Binding-site contacts:
Ligand atom N2 contacts residue ASN144 of chain 1.B at 3.2 Å (h-bond).
Ligand atom O6 contacts residue GLU436 of chain 1.B at 4.3 Å.
Ligand atom C4 contacts residue ASN144 of chain 1.B at 4.2 Å.
Ligand atom C5 contacts residue ASN144 of chain 1.B at 3.4 Å.
Ligand atom C6 contacts residue ASN144 of chain 1.B at 4.5 Å.
Ligand atom O5 contacts residue ASN144 of chain 1.B at 2.4 Å (h-bond).
Ligand atom C1 contacts residue ASN144 of chain 1.B at 1.4 Å.
Ligand atom C7 contacts residue ASN144 of chain 1.B at 3.6 Å.
Ligand atom O7 contacts residue ASN144 of chain 1.B at 3.4 Å (h-bond).
Ligand atom C3 contacts residue ASN144 of chain 1.B at 3.8 Å.
Ligand atom C2 contacts residue ASN144 of chain 1.B at 2.8 Å.

The protein below binds the small molecule below.
Small molecule (SMILES): CC(=O)N[C@@H]1[C@@H](O)[C@H](O)[C@@H](CO)O[C@H]1O

Sequence of chain 1.B:
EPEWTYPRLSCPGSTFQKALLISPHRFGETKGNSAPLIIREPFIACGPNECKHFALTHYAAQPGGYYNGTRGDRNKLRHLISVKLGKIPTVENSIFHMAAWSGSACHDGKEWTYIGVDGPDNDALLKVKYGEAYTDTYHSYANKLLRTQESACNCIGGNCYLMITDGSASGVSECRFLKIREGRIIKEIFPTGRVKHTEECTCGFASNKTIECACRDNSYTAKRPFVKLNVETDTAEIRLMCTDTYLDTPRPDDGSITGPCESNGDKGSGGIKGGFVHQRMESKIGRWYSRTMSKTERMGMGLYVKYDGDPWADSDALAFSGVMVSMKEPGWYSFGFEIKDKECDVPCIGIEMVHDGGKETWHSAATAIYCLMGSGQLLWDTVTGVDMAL